Sequence of chain 1.A:
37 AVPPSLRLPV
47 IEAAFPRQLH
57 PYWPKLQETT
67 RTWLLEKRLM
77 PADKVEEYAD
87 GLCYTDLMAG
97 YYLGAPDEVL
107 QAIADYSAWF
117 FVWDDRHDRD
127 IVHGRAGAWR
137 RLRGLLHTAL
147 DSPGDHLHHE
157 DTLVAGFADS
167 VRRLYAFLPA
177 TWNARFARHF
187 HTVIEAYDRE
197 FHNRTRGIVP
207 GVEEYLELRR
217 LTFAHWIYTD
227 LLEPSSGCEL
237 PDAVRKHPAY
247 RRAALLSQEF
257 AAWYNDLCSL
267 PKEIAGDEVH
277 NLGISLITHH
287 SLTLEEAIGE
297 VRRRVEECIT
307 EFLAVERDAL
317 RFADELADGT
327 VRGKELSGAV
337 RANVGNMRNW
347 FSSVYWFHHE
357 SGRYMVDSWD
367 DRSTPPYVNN

This protein binds this small molecule.
Small molecule (SMILES): CC[N+](CC)(CC)Cc1ccccc1

Binding-site contacts:
Ligand atom C1 contacts residue PHE219 of chain 1.A at 3.7 Å (hydrophobic).
Ligand atom C9 contacts residue ASN261 of chain 1.A at 3.7 Å.
Ligand atom C3 contacts residue PHE117 of chain 1.A at 3.8 Å (hydrophobic).
Ligand atom C10 contacts residue ASN261 of chain 1.A at 3.6 Å.
Ligand atom C3 contacts residue TYR224 of chain 1.A at 3.8 Å (hydrophobic).
Ligand atom C9 contacts residue PHE219 of chain 1.A at 4.0 Å (hydrophobic).
Ligand atom C12 contacts residue PHE219 of chain 1.A at 3.7 Å (hydrophobic).
Ligand atom C5 contacts residue POP1 of chain 1.C at 3.6 Å.
Ligand atom C7 contacts residue TYR193 of chain 1.A at 4.0 Å (hydrophobic).
Ligand atom C3 contacts residue PHE116 of chain 1.A at 3.6 Å (hydrophobic).
Ligand atom C5 contacts residue PHE117 of chain 1.A at 3.8 Å (hydrophobic).
Ligand atom C3 contacts residue SER113 of chain 1.A at 4.0 Å.
Ligand atom C7 contacts residue PHE116 of chain 1.A at 3.4 Å (hydrophobic).
Ligand atom C1 contacts residue POP1 of chain 1.C at 3.8 Å.
Ligand atom C4 contacts residue TYR193 of chain 1.A at 3.8 Å (hydrophobic).
Ligand atom C11 contacts residue HIS354 of chain 1.A at 3.8 Å.
Ligand atom C2 contacts residue PHE117 of chain 1.A at 3.4 Å (hydrophobic).
Ligand atom C12 contacts residue LEU93 of chain 1.A at 3.8 Å (hydrophobic).
Ligand atom C10 contacts residue TYR360 of chain 1.A at 3.3 Å (hydrophobic).
Ligand atom C9 contacts residue POP1 of chain 1.C at 3.9 Å.
Ligand atom C10 contacts residue PHE117 of chain 1.A at 3.9 Å (hydrophobic).
Ligand atom C6 contacts residue PHE219 of chain 1.A at 3.7 Å (hydrophobic).
Ligand atom C12 contacts residue TRP346 of chain 1.A at 3.9 Å (hydrophobic).
Ligand atom C9 contacts residue PHE117 of chain 1.A at 3.8 Å (hydrophobic).
Ligand atom C9 contacts residue TYR360 of chain 1.A at 3.7 Å (hydrophobic).
Ligand atom C4 contacts residue PHE116 of chain 1.A at 4.0 Å (hydrophobic).
Ligand atom C7 contacts residue THR218 of chain 1.A at 3.1 Å.
Ligand atom C13 contacts residue PHE219 of chain 1.A at 3.4 Å (hydrophobic).
Ligand atom C7 contacts residue PHE219 of chain 1.A at 3.3 Å (hydrophobic).
Ligand atom C11 contacts residue PHE353 of chain 1.A at 3.8 Å (hydrophobic).
Ligand atom C5 contacts residue ASP120 of chain 1.A at 4.0 Å.
Ligand atom C8 contacts residue PHE117 of chain 1.A at 4.1 Å (hydrophobic).
Ligand atom C11 contacts residue LEU93 of chain 1.A at 3.9 Å (hydrophobic).
Ligand atom C10 contacts residue PHE353 of chain 1.A at 3.8 Å (hydrophobic).
Ligand atom C4 contacts residue POP1 of chain 1.C at 4.1 Å.
Ligand atom C7 contacts residue ALA220 of chain 1.A at 4.0 Å (hydrophobic).
Ligand atom C10 contacts residue HIS354 of chain 1.A at 3.7 Å.
Ligand atom C8 contacts residue PHE219 of chain 1.A at 3.5 Å (hydrophobic).
Ligand atom C13 contacts residue PHE117 of chain 1.A at 4.4 Å (hydrophobic).
Ligand atom C11 contacts residue PHE117 of chain 1.A at 4.2 Å (hydrophobic).